Sequence of chain 1.D:
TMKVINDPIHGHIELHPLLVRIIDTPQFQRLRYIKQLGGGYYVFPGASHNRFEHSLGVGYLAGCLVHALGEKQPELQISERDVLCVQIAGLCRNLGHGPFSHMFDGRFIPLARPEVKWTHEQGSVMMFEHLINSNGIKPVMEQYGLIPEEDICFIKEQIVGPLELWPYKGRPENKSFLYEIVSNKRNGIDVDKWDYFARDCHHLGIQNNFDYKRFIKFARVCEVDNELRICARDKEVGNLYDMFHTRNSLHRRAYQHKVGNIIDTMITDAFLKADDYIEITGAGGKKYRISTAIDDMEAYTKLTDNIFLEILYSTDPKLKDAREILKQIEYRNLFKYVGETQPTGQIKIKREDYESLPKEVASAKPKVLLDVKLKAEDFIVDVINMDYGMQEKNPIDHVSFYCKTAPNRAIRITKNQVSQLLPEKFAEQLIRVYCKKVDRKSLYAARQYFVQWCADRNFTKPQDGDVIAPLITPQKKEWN

Sequence of chain 1.B:
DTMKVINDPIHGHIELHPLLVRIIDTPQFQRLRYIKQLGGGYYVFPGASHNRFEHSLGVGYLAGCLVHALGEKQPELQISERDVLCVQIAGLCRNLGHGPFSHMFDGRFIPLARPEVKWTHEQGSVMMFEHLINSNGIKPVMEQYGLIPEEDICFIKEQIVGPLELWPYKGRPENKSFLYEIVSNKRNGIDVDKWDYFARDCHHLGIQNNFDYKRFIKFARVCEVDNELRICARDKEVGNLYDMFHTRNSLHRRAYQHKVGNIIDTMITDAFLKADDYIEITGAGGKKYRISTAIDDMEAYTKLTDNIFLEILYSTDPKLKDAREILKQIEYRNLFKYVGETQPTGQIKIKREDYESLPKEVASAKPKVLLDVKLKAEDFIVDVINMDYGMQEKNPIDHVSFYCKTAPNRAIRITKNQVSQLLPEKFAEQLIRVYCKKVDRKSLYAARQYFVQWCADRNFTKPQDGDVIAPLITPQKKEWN

Sequence of chain 1.A:
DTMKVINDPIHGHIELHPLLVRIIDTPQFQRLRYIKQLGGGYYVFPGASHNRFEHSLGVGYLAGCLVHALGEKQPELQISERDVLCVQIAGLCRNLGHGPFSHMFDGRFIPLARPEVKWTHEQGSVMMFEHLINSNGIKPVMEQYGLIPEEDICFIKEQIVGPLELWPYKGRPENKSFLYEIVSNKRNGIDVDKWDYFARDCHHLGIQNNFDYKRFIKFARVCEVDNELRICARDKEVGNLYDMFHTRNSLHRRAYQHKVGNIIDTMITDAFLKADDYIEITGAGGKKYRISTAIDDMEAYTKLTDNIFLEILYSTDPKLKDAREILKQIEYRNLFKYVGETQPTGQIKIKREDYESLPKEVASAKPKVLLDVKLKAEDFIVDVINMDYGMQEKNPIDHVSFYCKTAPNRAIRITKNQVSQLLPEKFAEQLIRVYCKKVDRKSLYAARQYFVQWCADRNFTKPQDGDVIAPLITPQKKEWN

This protein binds this small molecule.
Small molecule (SMILES): NC1=NCN([C@H]2C[C@H](O)[C@@H](COP(=O)(O)OP(=O)(O)OP(=O)(O)O)O2)C(=O)N1

Binding-site contacts:
Ligand atom O1G contacts residue GTP1 of chain 1.T at 3.0 Å (h-bond).
Ligand atom O1A contacts residue ARG221 of chain 1.B at 3.0 Å (salt-bridge).
Ligand atom O3B contacts residue LYS242 of chain 1.B at 3.4 Å.
Ligand atom O1B contacts residue HIS264 of chain 1.D at 3.1 Å.
Ligand atom O2B contacts residue GTP1 of chain 1.T at 2.8 Å (h-bond).
Ligand atom N4 contacts residue ARG260 of chain 1.D at 3.4 Å.
Ligand atom C2 contacts residue ARG221 of chain 1.B at 3.3 Å.
Ligand atom C2' contacts residue PHE45 of chain 1.D at 3.5 Å (hydrophobic).
Ligand atom O1G contacts residue LYS411 of chain 1.B at 2.9 Å (salt-bridge).
Ligand atom O2A contacts residue HIS264 of chain 1.D at 2.8 Å (h-bond).
Ligand atom O2G contacts residue ARG240 of chain 1.B at 2.7 Å (salt-bridge).
Ligand atom C6 contacts residue ARG221 of chain 1.B at 3.5 Å.
Ligand atom O2B contacts residue MG1 of chain 1.K at 2.1 Å.
Ligand atom O3' contacts residue GTP1 of chain 1.T at 3.5 Å (h-bond).
Ligand atom N1 contacts residue ARG221 of chain 1.B at 3.4 Å (salt-bridge).
Ligand atom N03 contacts residue ARG221 of chain 1.B at 3.2 Å (salt-bridge).
Ligand atom O1B contacts residue LYS265 of chain 1.D at 2.8 Å (salt-bridge).
Ligand atom C4 contacts residue ARG221 of chain 1.B at 3.4 Å.
Ligand atom O1G contacts residue MG1 of chain 1.K at 2.1 Å.
Ligand atom C1' contacts residue PHE45 of chain 1.D at 3.3 Å (hydrophobic).
Ligand atom O2A contacts residue LYS242 of chain 1.B at 3.3 Å (salt-bridge).
Ligand atom O3' contacts residue VAL44 of chain 1.D at 2.7 Å (h-bond).
Ligand atom C3' contacts residue GTP1 of chain 1.T at 3.5 Å.
Ligand atom O3' contacts residue ASN7 of chain 1.A at 2.9 Å (h-bond).
Ligand atom N3 contacts residue ARG221 of chain 1.B at 3.4 Å.
Ligand atom O1A contacts residue PHE225 of chain 1.B at 3.5 Å.
Ligand atom O3G contacts residue ARG240 of chain 1.B at 2.9 Å (salt-bridge).
Ligand atom O4' contacts residue ARG221 of chain 1.B at 2.9 Å (salt-bridge).
Ligand atom O3G contacts residue LYS265 of chain 1.D at 3.4 Å (salt-bridge).
Ligand atom PG contacts residue MG1 of chain 1.K at 3.3 Å.
Ligand atom PA contacts residue LYS242 of chain 1.B at 3.5 Å.
Ligand atom C5' contacts residue VAL5 of chain 1.A at 3.4 Å (hydrophobic).
Ligand atom O2 contacts residue ASN7 of chain 1.A at 2.8 Å (h-bond).
Ligand atom O1A contacts residue LYS242 of chain 1.B at 2.8 Å (salt-bridge).
Ligand atom PB contacts residue MG1 of chain 1.K at 3.4 Å.
Ligand atom N03 contacts residue ARG260 of chain 1.D at 3.5 Å (salt-bridge).
Ligand atom O3A contacts residue GTP1 of chain 1.T at 3.3 Å (h-bond).
Ligand atom C3' contacts residue VAL44 of chain 1.D at 3.2 Å (hydrophobic).
Ligand atom N1 contacts residue PHE45 of chain 1.D at 3.5 Å.
Ligand atom O3B contacts residue LYS265 of chain 1.D at 3.0 Å (salt-bridge).